Binding-site contacts:
Ligand atom C5 contacts residue LYS212 of chain 1.A at 4.3 Å.
Ligand atom C5 contacts residue VAL154 of chain 1.A at 4.4 Å (hydrophobic).
Ligand atom C6 contacts residue GLU153 of chain 1.A at 4.0 Å.
Ligand atom C6 contacts residue VAL154 of chain 1.A at 4.0 Å (hydrophobic).
Ligand atom C5 contacts residue ASN173 of chain 1.A at 3.6 Å.
Ligand atom C6 contacts residue LYS216 of chain 1.A at 3.8 Å.
Ligand atom O7 contacts residue GLU151 of chain 1.A at 4.2 Å.
Ligand atom O5 contacts residue ASN173 of chain 1.A at 2.3 Å (h-bond).
Ligand atom C1 contacts residue VAL154 of chain 1.A at 4.3 Å (hydrophobic).
Ligand atom C1 contacts residue ALA152 of chain 1.A at 3.7 Å (hydrophobic).
Ligand atom C7 contacts residue ALA152 of chain 1.A at 4.3 Å (hydrophobic).
Ligand atom C2 contacts residue ASN173 of chain 1.A at 2.5 Å.
Ligand atom O6 contacts residue VAL154 of chain 1.A at 3.4 Å (h-bond).
Ligand atom O5 contacts residue ALA152 of chain 1.A at 3.8 Å.
Ligand atom O6 contacts residue LYS212 of chain 1.A at 4.2 Å.
Ligand atom C1 contacts residue LYS212 of chain 1.A at 4.1 Å.
Ligand atom O7 contacts residue ASN173 of chain 1.A at 3.2 Å (h-bond).
Ligand atom C3 contacts residue ASN173 of chain 1.A at 3.8 Å.
Ligand atom O5 contacts residue VAL154 of chain 1.A at 3.4 Å (h-bond).
Ligand atom C7 contacts residue ASN173 of chain 1.A at 3.3 Å.
Ligand atom N2 contacts residue ASN173 of chain 1.A at 3.0 Å (h-bond).
Ligand atom O6 contacts residue LYS216 of chain 1.A at 3.4 Å (salt-bridge).
Ligand atom C1 contacts residue GLU153 of chain 1.A at 4.3 Å.
Ligand atom N2 contacts residue LYS212 of chain 1.A at 4.2 Å.
Ligand atom C2 contacts residue ALA152 of chain 1.A at 3.9 Å (hydrophobic).
Ligand atom O7 contacts residue ALA152 of chain 1.A at 3.3 Å (h-bond).
Ligand atom C4 contacts residue ASN173 of chain 1.A at 4.2 Å.
Ligand atom C1 contacts residue ASN173 of chain 1.A at 1.4 Å.
Ligand atom O6 contacts residue GLU153 of chain 1.A at 4.2 Å.
Ligand atom C8 contacts residue GLU174 of chain 1.A at 4.2 Å.
Ligand atom C8 contacts residue ASN173 of chain 1.A at 4.5 Å.
Ligand atom O5 contacts residue GLU153 of chain 1.A at 3.5 Å.

This small molecule binds to this protein.
Small molecule (SMILES): CC(=O)N[C@@H]1[C@@H](O)[C@H](O)[C@@H](CO)O[C@H]1O

Sequence of chain 1.A:
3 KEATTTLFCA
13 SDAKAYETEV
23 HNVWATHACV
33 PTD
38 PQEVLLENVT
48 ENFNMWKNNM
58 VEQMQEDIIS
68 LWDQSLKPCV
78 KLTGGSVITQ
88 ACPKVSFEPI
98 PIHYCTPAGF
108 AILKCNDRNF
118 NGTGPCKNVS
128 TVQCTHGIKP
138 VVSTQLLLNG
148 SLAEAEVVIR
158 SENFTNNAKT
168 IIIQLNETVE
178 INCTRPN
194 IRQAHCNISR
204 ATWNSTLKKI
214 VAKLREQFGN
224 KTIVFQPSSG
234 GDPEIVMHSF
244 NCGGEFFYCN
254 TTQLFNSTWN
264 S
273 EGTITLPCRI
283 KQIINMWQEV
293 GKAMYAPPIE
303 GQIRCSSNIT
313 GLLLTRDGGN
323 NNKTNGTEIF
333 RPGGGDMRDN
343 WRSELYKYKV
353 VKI